Binding-site contacts:
Ligand atom C4 contacts residue ASN6 of chain 1.A at 4.3 Å.
Ligand atom C3 contacts residue ASN6 of chain 1.A at 3.9 Å.
Ligand atom N2 contacts residue ASN6 of chain 1.A at 2.9 Å (h-bond).
Ligand atom C8 contacts residue ASN6 of chain 1.A at 3.5 Å.
Ligand atom C1 contacts residue ASN6 of chain 1.A at 1.5 Å.
Ligand atom C5 contacts residue ASN6 of chain 1.A at 3.8 Å.
Ligand atom O7 contacts residue ASN6 of chain 1.A at 3.3 Å (h-bond).
Ligand atom C7 contacts residue ASN6 of chain 1.A at 3.3 Å.
Ligand atom C8 contacts residue SER7 of chain 1.A at 3.7 Å.
Ligand atom O5 contacts residue ASN6 of chain 1.A at 2.4 Å (h-bond).
Ligand atom C2 contacts residue ASN6 of chain 1.A at 2.5 Å.

This small molecule binds to this protein.
Small molecule (SMILES): CC(=O)N[C@@H]1[C@@H](O)[C@H](O)[C@@H](CO)O[C@H]1O

Sequence of chain 1.A:
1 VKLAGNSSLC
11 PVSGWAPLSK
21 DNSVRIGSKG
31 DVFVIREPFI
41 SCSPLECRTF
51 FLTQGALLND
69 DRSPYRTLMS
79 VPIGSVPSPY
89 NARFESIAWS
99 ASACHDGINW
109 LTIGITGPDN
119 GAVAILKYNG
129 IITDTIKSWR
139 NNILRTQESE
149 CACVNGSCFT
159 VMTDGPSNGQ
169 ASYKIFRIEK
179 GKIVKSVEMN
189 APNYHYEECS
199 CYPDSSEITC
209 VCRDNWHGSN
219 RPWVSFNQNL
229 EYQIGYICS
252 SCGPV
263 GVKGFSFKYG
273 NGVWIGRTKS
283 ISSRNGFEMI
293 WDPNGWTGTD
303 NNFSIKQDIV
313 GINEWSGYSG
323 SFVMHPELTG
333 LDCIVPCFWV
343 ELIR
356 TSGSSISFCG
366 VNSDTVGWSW